This protein binds this small molecule.
Small molecule (SMILES): CC(=O)N[C@H]1CO[C@H](CO[C@@H]2O[C@@H](C)[C@@H](O)[C@@H](O)[C@@H]2O)[C@@H](O)[C@@H]1O

Sequence of chain 3.A:
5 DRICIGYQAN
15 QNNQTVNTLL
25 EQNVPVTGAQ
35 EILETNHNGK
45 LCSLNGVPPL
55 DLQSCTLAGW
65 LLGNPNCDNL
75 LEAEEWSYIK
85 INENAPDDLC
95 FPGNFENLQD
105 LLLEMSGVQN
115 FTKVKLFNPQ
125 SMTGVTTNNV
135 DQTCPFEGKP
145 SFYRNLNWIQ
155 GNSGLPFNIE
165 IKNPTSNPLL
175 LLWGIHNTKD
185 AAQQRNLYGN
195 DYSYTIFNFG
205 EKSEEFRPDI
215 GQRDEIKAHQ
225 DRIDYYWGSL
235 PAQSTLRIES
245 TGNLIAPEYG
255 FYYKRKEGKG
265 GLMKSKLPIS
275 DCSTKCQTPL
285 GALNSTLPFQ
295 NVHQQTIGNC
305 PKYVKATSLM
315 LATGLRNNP

Binding-site contacts:
Ligand atom O6 contacts residue GLU78 of chain 3.A at 4.0 Å.
Ligand atom N2 contacts residue LYS258 of chain 3.A at 4.0 Å.
Ligand atom C5 contacts residue GLU78 of chain 3.A at 4.4 Å.
Ligand atom C5 contacts residue ASN114 of chain 3.A at 3.7 Å.
Ligand atom C8 contacts residue ASN171 of chain 3.A at 4.4 Å.
Ligand atom O7 contacts residue ASN114 of chain 3.A at 3.1 Å.
Ligand atom C4 contacts residue GLU78 of chain 3.A at 3.4 Å.
Ligand atom N2 contacts residue ASN114 of chain 3.A at 2.8 Å (h-bond).
Ligand atom O5 contacts residue GLU79 of chain 3.A at 4.4 Å.
Ligand atom C5 contacts residue GLU78 of chain 3.A at 3.3 Å.
Ligand atom C8 contacts residue LYS258 of chain 3.A at 4.4 Å.
Ligand atom C3 contacts residue ASN114 of chain 3.A at 3.9 Å.
Ligand atom C1 contacts residue GLU78 of chain 3.A at 3.4 Å.
Ligand atom C6 contacts residue GLU79 of chain 3.A at 3.3 Å.
Ligand atom C1 contacts residue ASN114 of chain 3.A at 1.4 Å.
Ligand atom O5 contacts residue GLU78 of chain 3.A at 3.1 Å (salt-bridge).
Ligand atom C7 contacts residue ASN114 of chain 3.A at 2.9 Å.
Ligand atom C1 contacts residue GLN113 of chain 3.A at 4.2 Å.
Ligand atom C4 contacts residue ASN114 of chain 3.A at 4.3 Å.
Ligand atom O5 contacts residue ASN114 of chain 3.A at 2.4 Å (h-bond).
Ligand atom O5 contacts residue GLN113 of chain 3.A at 4.0 Å.
Ligand atom C3 contacts residue GLU78 of chain 3.A at 4.0 Å.
Ligand atom C5 contacts residue GLU79 of chain 3.A at 4.1 Å.
Ligand atom C6 contacts residue GLU78 of chain 3.A at 3.7 Å.
Ligand atom C8 contacts residue ASN114 of chain 3.A at 3.5 Å.
Ligand atom C2 contacts residue ASN114 of chain 3.A at 2.6 Å.